Sequence of chain 1.C:
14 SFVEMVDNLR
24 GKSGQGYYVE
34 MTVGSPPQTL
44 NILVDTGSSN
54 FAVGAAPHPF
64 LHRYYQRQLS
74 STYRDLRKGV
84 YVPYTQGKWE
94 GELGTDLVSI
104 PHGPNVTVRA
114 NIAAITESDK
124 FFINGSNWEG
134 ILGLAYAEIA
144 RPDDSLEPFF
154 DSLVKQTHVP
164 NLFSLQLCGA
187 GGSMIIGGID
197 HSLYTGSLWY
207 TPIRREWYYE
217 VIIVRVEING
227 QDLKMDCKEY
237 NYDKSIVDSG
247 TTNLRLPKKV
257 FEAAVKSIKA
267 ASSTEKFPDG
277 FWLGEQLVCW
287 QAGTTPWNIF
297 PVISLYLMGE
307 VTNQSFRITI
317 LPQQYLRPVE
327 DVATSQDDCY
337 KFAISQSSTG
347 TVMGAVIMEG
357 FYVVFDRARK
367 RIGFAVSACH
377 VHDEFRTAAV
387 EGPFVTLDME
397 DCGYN

Binding-site contacts:
Ligand atom C45 contacts residue GLN89 of chain 1.C at 3.3 Å.
Ligand atom C35 contacts residue ASP48 of chain 1.C at 3.5 Å.
Ligand atom C75 contacts residue SER26 of chain 1.C at 3.3 Å.
Ligand atom O50 contacts residue GLN89 of chain 1.C at 3.0 Å (h-bond).
Ligand atom C9 contacts residue THR247 of chain 1.C at 3.7 Å.
Ligand atom C39 contacts residue GLY246 of chain 1.C at 3.6 Å.
Ligand atom C72 contacts residue GLY246 of chain 1.C at 3.1 Å.
Ligand atom O50 contacts residue TYR87 of chain 1.C at 3.5 Å.
Ligand atom O7 contacts residue ASP48 of chain 1.C at 2.7 Å (salt-bridge).
Ligand atom C54 contacts residue GLN89 of chain 1.C at 3.7 Å.
Ligand atom N55 contacts residue GLN89 of chain 1.C at 3.4 Å (h-bond).
Ligand atom C14 contacts residue ASP244 of chain 1.C at 3.6 Å.
Ligand atom C75 contacts residue GLY29 of chain 1.C at 3.5 Å.
Ligand atom C52 contacts residue GLY246 of chain 1.C at 3.3 Å.
Ligand atom C60 contacts residue ARG251 of chain 1.C at 3.7 Å.
Ligand atom O7 contacts residue THR247 of chain 1.C at 3.7 Å.
Ligand atom C9 contacts residue ASP244 of chain 1.C at 3.2 Å.
Ligand atom C28 contacts residue ILE142 of chain 1.C at 3.7 Å (hydrophobic).
Ligand atom O19 contacts residue THR88 of chain 1.C at 3.1 Å (h-bond).
Ligand atom C57 contacts residue GLN89 of chain 1.C at 3.6 Å.
Ligand atom C18 contacts residue GLY50 of chain 1.C at 3.7 Å.
Ligand atom N20 contacts residue GLY50 of chain 1.C at 2.8 Å (h-bond).
Ligand atom C25 contacts residue GLY50 of chain 1.C at 3.6 Å.
Ligand atom C43 contacts residue PHE124 of chain 1.C at 3.7 Å (hydrophobic).
Ligand atom O19 contacts residue TYR87 of chain 1.C at 3.3 Å.
Ligand atom O50 contacts residue THR88 of chain 1.C at 3.3 Å (h-bond).
Ligand atom C60 contacts residue THR88 of chain 1.C at 3.6 Å.
Ligand atom C69 contacts residue GLY27 of chain 1.C at 3.4 Å.
Ligand atom C12 contacts residue GLY50 of chain 1.C at 3.6 Å.
Ligand atom N1 contacts residue GLY246 of chain 1.C at 3.0 Å (h-bond).
Ligand atom C45 contacts residue PHE124 of chain 1.C at 3.6 Å (hydrophobic).
Ligand atom C5 contacts residue ASP244 of chain 1.C at 3.5 Å.
Ligand atom C35 contacts residue GLY246 of chain 1.C at 3.7 Å.
Ligand atom N64 contacts residue THR248 of chain 1.C at 3.7 Å.
Ligand atom C47 contacts residue GLN89 of chain 1.C at 3.4 Å.
Ligand atom N1 contacts residue THR247 of chain 1.C at 3.7 Å.
Ligand atom O7 contacts residue GLY246 of chain 1.C at 3.6 Å.
Ligand atom O7 contacts residue ASP244 of chain 1.C at 2.6 Å (salt-bridge).
Ligand atom C12 contacts residue ASP244 of chain 1.C at 3.5 Å.
Ligand atom C56 contacts residue GLN89 of chain 1.C at 3.6 Å.

A small-molecule ligand and the protein it binds are described below.
Small molecule (SMILES): CCCCNC(=O)[C@H](C)C[C@H](O)[C@H](Cc1ccccc1)NC(=O)c1cc(NCCCC)nc(OC)c1